Binding-site contacts:
Ligand atom C12 contacts residue HIS62 of chain 1.A at 4.2 Å.
Ligand atom C4 contacts residue LYS32 of chain 1.A at 3.5 Å.
Ligand atom C6 contacts residue LYS32 of chain 1.A at 4.0 Å.
Ligand atom C16 contacts residue MET2 of chain 1.A at 3.3 Å (hydrophobic).
Ligand atom C16 contacts residue PRO1 of chain 1.A at 4.0 Å (hydrophobic).
Ligand atom C18 contacts residue ASN97 of chain 1.C at 4.1 Å.
Ligand atom C15 contacts residue MET2 of chain 1.A at 3.6 Å (hydrophobic).
Ligand atom O8 contacts residue LYS32 of chain 1.A at 3.3 Å.
Ligand atom C12 contacts residue TYR95 of chain 1.C at 4.1 Å (hydrophobic).
Ligand atom C18 contacts residue ILE64 of chain 1.A at 4.1 Å (hydrophobic).
Ligand atom C15 contacts residue TYR95 of chain 1.C at 3.5 Å (hydrophobic).
Ligand atom C14 contacts residue ILE64 of chain 1.A at 3.1 Å (hydrophobic).
Ligand atom N13 contacts residue HIS62 of chain 1.A at 4.2 Å.
Ligand atom C16 contacts residue TYR95 of chain 1.C at 4.0 Å (hydrophobic).
Ligand atom C2 contacts residue PRO1 of chain 1.A at 3.5 Å (hydrophobic).
Ligand atom O9 contacts residue LYS32 of chain 1.A at 3.2 Å.
Ligand atom C18 contacts residue SER63 of chain 1.A at 4.0 Å.
Ligand atom N13 contacts residue ILE64 of chain 1.A at 3.9 Å.
Ligand atom C12 contacts residue PRO1 of chain 1.A at 3.1 Å (hydrophobic).
Ligand atom N13 contacts residue SER63 of chain 1.A at 3.8 Å.
Ligand atom C3 contacts residue SER63 of chain 1.A at 4.0 Å.
Ligand atom C3 contacts residue ILE64 of chain 1.A at 3.4 Å (hydrophobic).
Ligand atom C5 contacts residue LYS32 of chain 1.A at 3.4 Å.
Ligand atom C10 contacts residue PRO1 of chain 1.A at 3.4 Å (hydrophobic).
Ligand atom C7 contacts residue PRO1 of chain 1.A at 3.8 Å (hydrophobic).
Ligand atom C17 contacts residue VAL106 of chain 1.A at 4.0 Å (hydrophobic).
Ligand atom C17 contacts residue ASN97 of chain 1.C at 3.4 Å.
Ligand atom O9 contacts residue ILE64 of chain 1.A at 2.8 Å (h-bond).
Ligand atom C16 contacts residue HIS62 of chain 1.A at 4.2 Å.
Ligand atom C6 contacts residue TYR36 of chain 1.A at 4.1 Å (hydrophobic).
Ligand atom C18 contacts residue VAL106 of chain 1.A at 3.7 Å (hydrophobic).
Ligand atom C14 contacts residue SER63 of chain 1.A at 3.7 Å.
Ligand atom C18 contacts residue HIS62 of chain 1.A at 4.2 Å.
Ligand atom N11 contacts residue TYR95 of chain 1.C at 3.9 Å.
Ligand atom C15 contacts residue PRO1 of chain 1.A at 3.2 Å (hydrophobic).
Ligand atom N11 contacts residue PRO1 of chain 1.A at 2.4 Å (h-bond).
Ligand atom C4 contacts residue ILE64 of chain 1.A at 3.6 Å (hydrophobic).
Ligand atom C10 contacts residue ILE64 of chain 1.A at 3.9 Å (hydrophobic).
Ligand atom N13 contacts residue PRO1 of chain 1.A at 4.2 Å.
Ligand atom C17 contacts residue HIS62 of chain 1.A at 3.8 Å.

Sequence of chain 1.C:
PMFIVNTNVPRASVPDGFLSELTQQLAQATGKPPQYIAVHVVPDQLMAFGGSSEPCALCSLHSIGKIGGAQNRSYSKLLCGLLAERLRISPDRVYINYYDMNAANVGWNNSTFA

Sequence of chain 1.A:
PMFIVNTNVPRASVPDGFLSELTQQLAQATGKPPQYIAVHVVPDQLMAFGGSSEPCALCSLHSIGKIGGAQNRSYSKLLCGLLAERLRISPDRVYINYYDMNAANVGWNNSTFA

This protein binds this small molecule.
Small molecule (SMILES): Oc1ccc(-c2cn3ccccc3n2)cc1O